Binding-site contacts:
Ligand atom O2B contacts residue ILE53 of chain 1.B at 2.9 Å (h-bond).
Ligand atom O2B contacts residue GLY52 of chain 1.B at 3.3 Å (h-bond).
Ligand atom C8 contacts residue GLY54 of chain 1.B at 3.6 Å.
Ligand atom O1B contacts residue LYS55 of chain 1.B at 3.3 Å (salt-bridge).
Ligand atom O2G contacts residue MG1 of chain 1.Q at 2.5 Å.
Ligand atom O1A contacts residue THR56 of chain 1.B at 3.4 Å.
Ligand atom N1 contacts residue VAL24 of chain 1.B at 2.9 Å (h-bond).
Ligand atom S1G contacts residue PRO51 of chain 1.B at 3.4 Å.
Ligand atom O2B contacts residue GLY54 of chain 1.B at 2.6 Å (h-bond).
Ligand atom N1 contacts residue ILE23 of chain 1.B at 3.6 Å.
Ligand atom N7 contacts residue GLY54 of chain 1.B at 3.2 Å (h-bond).
Ligand atom N9 contacts residue MET202 of chain 1.B at 3.5 Å.
Ligand atom O2A contacts residue LYS55 of chain 1.B at 3.6 Å (salt-bridge).
Ligand atom PB contacts residue LYS55 of chain 1.B at 3.5 Å.
Ligand atom C8 contacts residue MET202 of chain 1.B at 3.5 Å (hydrophobic).
Ligand atom S1G contacts residue ARG160 of chain 1.C at 3.1 Å (salt-bridge).
Ligand atom O3B contacts residue LYS55 of chain 1.B at 3.2 Å (salt-bridge).
Ligand atom O2' contacts residue TYR15 of chain 1.B at 3.2 Å (h-bond).
Ligand atom O3G contacts residue LYS55 of chain 1.B at 2.9 Å (salt-bridge).
Ligand atom C5' contacts residue ARG16 of chain 1.B at 3.5 Å.
Ligand atom N6 contacts residue VAL24 of chain 1.B at 2.3 Å (h-bond).
Ligand atom O3' contacts residue VAL12 of chain 1.B at 2.9 Å (h-bond).
Ligand atom S1G contacts residue ALA156 of chain 1.C at 3.3 Å.
Ligand atom C6 contacts residue VAL24 of chain 1.B at 3.5 Å (hydrophobic).
Ligand atom O1A contacts residue MG1 of chain 1.Q at 3.1 Å.
Ligand atom O2' contacts residue PRO17 of chain 1.B at 3.3 Å.
Ligand atom N7 contacts residue ILE53 of chain 1.B at 3.2 Å.
Ligand atom S1G contacts residue ARG203 of chain 1.B at 3.0 Å (salt-bridge).
Ligand atom O1A contacts residue GLU135 of chain 1.C at 3.2 Å (salt-bridge).
Ligand atom C3' contacts residue VAL12 of chain 1.B at 3.3 Å (hydrophobic).
Ligand atom O3G contacts residue ASN145 of chain 1.B at 3.0 Å (h-bond).
Ligand atom O2A contacts residue GLY54 of chain 1.B at 3.2 Å.
Ligand atom O3B contacts residue GLY52 of chain 1.B at 2.9 Å (h-bond).
Ligand atom O2G contacts residue ARG160 of chain 1.C at 3.0 Å (salt-bridge).
Ligand atom C8 contacts residue GLY52 of chain 1.B at 3.3 Å.
Ligand atom O3' contacts residue ILE206 of chain 1.B at 3.5 Å.
Ligand atom O1A contacts residue ARG16 of chain 1.B at 3.2 Å (salt-bridge).
Ligand atom O2A contacts residue THR57 of chain 1.B at 3.0 Å.
Ligand atom O1B contacts residue THR56 of chain 1.B at 2.9 Å (h-bond).
Ligand atom O2B contacts residue LYS55 of chain 1.B at 2.9 Å (salt-bridge).

Sequence of chain 1.B:
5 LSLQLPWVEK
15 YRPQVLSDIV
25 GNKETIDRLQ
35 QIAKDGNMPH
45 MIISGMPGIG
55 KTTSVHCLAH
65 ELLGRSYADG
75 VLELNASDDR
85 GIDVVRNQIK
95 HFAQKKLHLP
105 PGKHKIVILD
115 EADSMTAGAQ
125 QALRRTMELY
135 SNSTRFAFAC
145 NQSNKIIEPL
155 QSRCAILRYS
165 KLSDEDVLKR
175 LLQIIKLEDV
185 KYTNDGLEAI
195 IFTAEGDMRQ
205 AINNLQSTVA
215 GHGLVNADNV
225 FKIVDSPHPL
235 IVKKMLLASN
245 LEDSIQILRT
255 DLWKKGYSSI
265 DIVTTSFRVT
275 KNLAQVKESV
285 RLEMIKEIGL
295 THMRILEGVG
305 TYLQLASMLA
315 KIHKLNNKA

A small-molecule ligand and the protein it binds are described below.
Small molecule (SMILES): Nc1ncnc2c1ncn2[C@@H]1O[C@H](COP(=O)(O)OP(=O)(O)OP(O)(O)=S)[C@@H](O)[C@H]1O

Sequence of chain 1.C:
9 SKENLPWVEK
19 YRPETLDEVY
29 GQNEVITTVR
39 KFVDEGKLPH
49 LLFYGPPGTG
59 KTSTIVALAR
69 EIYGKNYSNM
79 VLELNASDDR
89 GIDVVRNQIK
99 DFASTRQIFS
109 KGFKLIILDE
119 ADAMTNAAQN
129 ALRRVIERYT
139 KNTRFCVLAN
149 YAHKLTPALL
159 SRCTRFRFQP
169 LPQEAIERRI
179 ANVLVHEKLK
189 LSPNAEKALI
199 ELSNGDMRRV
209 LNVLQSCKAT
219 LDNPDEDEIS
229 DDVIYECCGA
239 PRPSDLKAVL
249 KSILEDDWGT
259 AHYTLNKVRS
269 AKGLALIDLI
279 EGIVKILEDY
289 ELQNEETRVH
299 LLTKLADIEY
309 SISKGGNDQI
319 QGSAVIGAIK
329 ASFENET